A protein and the small-molecule ligand that binds it are described below.
Small molecule (SMILES): CC(=O)N[C@@H]1[C@@H](O)[C@H](O)[C@@H](CO)O[C@H]1O

Sequence of chain 1.B:
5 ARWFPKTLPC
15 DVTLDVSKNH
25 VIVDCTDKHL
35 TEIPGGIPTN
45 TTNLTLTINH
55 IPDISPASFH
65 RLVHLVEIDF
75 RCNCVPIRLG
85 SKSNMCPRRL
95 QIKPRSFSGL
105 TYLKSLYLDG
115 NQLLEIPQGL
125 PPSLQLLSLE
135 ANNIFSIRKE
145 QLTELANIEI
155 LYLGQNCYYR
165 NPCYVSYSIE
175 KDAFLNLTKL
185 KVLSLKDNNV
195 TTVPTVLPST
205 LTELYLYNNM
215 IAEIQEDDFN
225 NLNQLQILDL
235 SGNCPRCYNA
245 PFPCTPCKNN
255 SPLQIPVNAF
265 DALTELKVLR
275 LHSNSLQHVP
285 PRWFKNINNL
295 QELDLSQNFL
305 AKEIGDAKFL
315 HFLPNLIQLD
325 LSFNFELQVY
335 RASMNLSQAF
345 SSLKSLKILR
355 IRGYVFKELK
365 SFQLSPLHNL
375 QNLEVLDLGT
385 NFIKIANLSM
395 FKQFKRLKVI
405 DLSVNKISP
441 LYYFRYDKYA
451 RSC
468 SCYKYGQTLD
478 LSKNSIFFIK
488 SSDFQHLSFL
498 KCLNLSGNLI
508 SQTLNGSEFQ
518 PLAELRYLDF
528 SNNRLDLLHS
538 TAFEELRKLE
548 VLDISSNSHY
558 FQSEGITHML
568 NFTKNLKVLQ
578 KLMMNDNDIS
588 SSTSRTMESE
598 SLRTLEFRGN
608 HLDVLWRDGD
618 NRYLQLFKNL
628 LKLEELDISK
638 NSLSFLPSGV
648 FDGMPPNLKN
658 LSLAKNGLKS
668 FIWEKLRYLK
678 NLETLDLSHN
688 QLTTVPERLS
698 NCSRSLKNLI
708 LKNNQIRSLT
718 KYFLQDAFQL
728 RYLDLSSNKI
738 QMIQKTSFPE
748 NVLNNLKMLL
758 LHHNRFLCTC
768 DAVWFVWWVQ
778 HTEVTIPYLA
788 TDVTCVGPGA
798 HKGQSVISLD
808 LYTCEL

Binding-site contacts:
Ligand atom C5 contacts residue ASN501 of chain 1.B at 3.7 Å.
Ligand atom C8 contacts residue TYR524 of chain 1.B at 3.5 Å (hydrophobic).
Ligand atom O5 contacts residue SER479 of chain 1.B at 3.4 Å (h-bond).
Ligand atom O7 contacts residue ASN501 of chain 1.B at 4.2 Å.
Ligand atom O7 contacts residue CYS469 of chain 1.B at 3.4 Å (h-bond).
Ligand atom C5 contacts residue SER479 of chain 1.B at 4.3 Å.
Ligand atom C3 contacts residue ASP526 of chain 1.B at 3.8 Å.
Ligand atom C4 contacts residue ASN501 of chain 1.B at 4.2 Å.
Ligand atom C6 contacts residue SER479 of chain 1.B at 3.9 Å.
Ligand atom C1 contacts residue SER479 of chain 1.B at 4.2 Å.
Ligand atom C7 contacts residue ASN501 of chain 1.B at 3.8 Å.
Ligand atom C7 contacts residue SER468 of chain 1.B at 4.1 Å.
Ligand atom O5 contacts residue ASP477 of chain 1.B at 4.3 Å.
Ligand atom C1 contacts residue ASP526 of chain 1.B at 3.6 Å.
Ligand atom O5 contacts residue SER503 of chain 1.B at 4.4 Å.
Ligand atom C1 contacts residue SER503 of chain 1.B at 4.1 Å.
Ligand atom C2 contacts residue ASN501 of chain 1.B at 2.5 Å.
Ligand atom C7 contacts residue ASP526 of chain 1.B at 3.8 Å.
Ligand atom N2 contacts residue ASP526 of chain 1.B at 2.8 Å (salt-bridge).
Ligand atom C7 contacts residue CYS469 of chain 1.B at 4.0 Å (hydrophobic).
Ligand atom N2 contacts residue ASN501 of chain 1.B at 2.9 Å (h-bond).
Ligand atom O6 contacts residue SER407 of chain 1.B at 4.2 Å.
Ligand atom O7 contacts residue SER468 of chain 1.B at 3.3 Å.
Ligand atom C8 contacts residue ASP526 of chain 1.B at 3.7 Å.
Ligand atom C8 contacts residue CYS469 of chain 1.B at 3.7 Å (hydrophobic).
Ligand atom C2 contacts residue ASP526 of chain 1.B at 3.6 Å.
Ligand atom C8 contacts residue SER468 of chain 1.B at 4.2 Å.
Ligand atom O6 contacts residue LYS480 of chain 1.B at 3.9 Å.
Ligand atom C1 contacts residue ASN501 of chain 1.B at 1.4 Å.
Ligand atom C3 contacts residue ASN501 of chain 1.B at 3.8 Å.
Ligand atom O6 contacts residue SER479 of chain 1.B at 3.0 Å (h-bond).
Ligand atom O5 contacts residue ASN501 of chain 1.B at 2.3 Å (h-bond).